Sequence of chain 1.A:
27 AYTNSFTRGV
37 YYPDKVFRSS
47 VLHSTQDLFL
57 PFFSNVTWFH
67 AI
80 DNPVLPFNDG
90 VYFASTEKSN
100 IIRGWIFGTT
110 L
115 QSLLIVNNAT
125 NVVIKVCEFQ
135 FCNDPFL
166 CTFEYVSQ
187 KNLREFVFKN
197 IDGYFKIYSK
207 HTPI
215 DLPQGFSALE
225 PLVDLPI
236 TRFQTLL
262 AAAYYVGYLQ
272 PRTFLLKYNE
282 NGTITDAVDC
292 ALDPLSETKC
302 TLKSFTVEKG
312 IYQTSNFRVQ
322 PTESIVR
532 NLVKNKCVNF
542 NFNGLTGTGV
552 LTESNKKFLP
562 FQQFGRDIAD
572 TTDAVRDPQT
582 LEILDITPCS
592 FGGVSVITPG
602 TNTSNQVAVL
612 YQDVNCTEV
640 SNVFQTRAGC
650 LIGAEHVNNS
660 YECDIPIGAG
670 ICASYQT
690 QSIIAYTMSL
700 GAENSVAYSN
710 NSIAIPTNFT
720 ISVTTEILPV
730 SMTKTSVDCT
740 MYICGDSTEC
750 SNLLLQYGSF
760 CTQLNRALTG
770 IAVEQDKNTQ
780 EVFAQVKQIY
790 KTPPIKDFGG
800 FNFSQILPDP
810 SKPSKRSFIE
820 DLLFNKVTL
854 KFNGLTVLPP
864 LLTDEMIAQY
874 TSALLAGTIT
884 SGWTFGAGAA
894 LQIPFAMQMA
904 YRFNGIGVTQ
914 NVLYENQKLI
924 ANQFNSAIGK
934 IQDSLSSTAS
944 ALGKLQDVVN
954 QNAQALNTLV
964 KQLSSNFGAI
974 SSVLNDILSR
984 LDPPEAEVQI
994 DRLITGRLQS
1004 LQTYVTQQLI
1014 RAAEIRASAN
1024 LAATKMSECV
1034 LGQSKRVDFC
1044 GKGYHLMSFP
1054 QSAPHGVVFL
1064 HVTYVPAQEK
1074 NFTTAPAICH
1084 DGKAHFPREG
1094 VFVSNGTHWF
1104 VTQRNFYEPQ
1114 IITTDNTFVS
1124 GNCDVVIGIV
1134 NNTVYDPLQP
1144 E

Binding-site contacts:
Ligand atom C5 contacts residue TYR28 of chain 1.A at 3.4 Å (hydrophobic).
Ligand atom C1 contacts residue ASN61 of chain 1.A at 1.4 Å.
Ligand atom C3 contacts residue ASN61 of chain 1.A at 3.7 Å.
Ligand atom O6 contacts residue ASN61 of chain 1.A at 4.5 Å.
Ligand atom O6 contacts residue TYR28 of chain 1.A at 2.7 Å (h-bond).
Ligand atom C2 contacts residue ASN61 of chain 1.A at 2.3 Å.
Ligand atom O5 contacts residue ASN61 of chain 1.A at 2.3 Å (h-bond).
Ligand atom N2 contacts residue ASN61 of chain 1.A at 2.9 Å (h-bond).
Ligand atom C5 contacts residue ASN61 of chain 1.A at 3.6 Å.
Ligand atom O5 contacts residue TYR28 of chain 1.A at 3.3 Å.
Ligand atom C1 contacts residue TYR28 of chain 1.A at 3.6 Å (hydrophobic).
Ligand atom O7 contacts residue ASN61 of chain 1.A at 3.5 Å (h-bond).
Ligand atom C7 contacts residue ASN61 of chain 1.A at 3.4 Å.
Ligand atom C4 contacts residue ASN61 of chain 1.A at 4.1 Å.
Ligand atom C6 contacts residue TYR28 of chain 1.A at 3.1 Å (hydrophobic).

The small molecule below binds the protein below.
Small molecule (SMILES): CC(=O)N[C@@H]1[C@@H](O)[C@H](O)[C@@H](CO)O[C@H]1O